Sequence of chain 2.A:
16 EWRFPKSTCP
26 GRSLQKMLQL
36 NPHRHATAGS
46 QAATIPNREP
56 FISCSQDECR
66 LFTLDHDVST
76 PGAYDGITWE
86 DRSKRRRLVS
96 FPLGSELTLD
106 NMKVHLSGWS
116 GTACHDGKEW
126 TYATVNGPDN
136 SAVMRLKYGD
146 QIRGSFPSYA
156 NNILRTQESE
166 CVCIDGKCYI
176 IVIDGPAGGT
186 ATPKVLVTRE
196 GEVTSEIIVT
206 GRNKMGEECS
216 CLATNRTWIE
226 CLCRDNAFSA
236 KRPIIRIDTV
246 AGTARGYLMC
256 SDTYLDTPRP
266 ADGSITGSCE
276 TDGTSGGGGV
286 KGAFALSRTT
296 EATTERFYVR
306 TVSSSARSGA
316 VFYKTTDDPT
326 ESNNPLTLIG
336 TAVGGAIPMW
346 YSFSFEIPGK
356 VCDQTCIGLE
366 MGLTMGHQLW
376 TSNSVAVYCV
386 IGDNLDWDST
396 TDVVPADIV

The small molecule below binds the protein below.
Small molecule (SMILES): CCC(CC)[C@H](NC(C)=O)[C@@H]1[C@H](O)[C@@H](C(=O)O)C[C@H]1NC(=N)N

Binding-site contacts:
Ligand atom C2 contacts residue TYR346 of chain 2.A at 3.8 Å (hydrophobic).
Ligand atom C3 contacts residue GLU213 of chain 2.A at 3.8 Å.
Ligand atom C1 contacts residue GLU54 of chain 2.A at 3.3 Å.
Ligand atom C36 contacts residue GLU212 of chain 2.A at 3.8 Å.
Ligand atom N27 contacts residue ASP86 of chain 2.A at 3.0 Å (salt-bridge).
Ligand atom C39 contacts residue ARG229 of chain 2.A at 3.7 Å.
Ligand atom O14 contacts residue ASP86 of chain 2.A at 3.7 Å.
Ligand atom C37 contacts residue ARG160 of chain 2.A at 3.8 Å.
Ligand atom C4 contacts residue ASP86 of chain 2.A at 3.8 Å.
Ligand atom O7 contacts residue ARG53 of chain 2.A at 2.9 Å (salt-bridge).
Ligand atom O8 contacts residue TYR346 of chain 2.A at 3.2 Å (h-bond).
Ligand atom O8 contacts residue ARG229 of chain 2.A at 3.1 Å (salt-bridge).
Ligand atom C26 contacts residue TRP114 of chain 2.A at 3.8 Å (hydrophobic).
Ligand atom C1 contacts residue ASP86 of chain 2.A at 3.4 Å.
Ligand atom O9 contacts residue ASP86 of chain 2.A at 2.9 Å (salt-bridge).
Ligand atom C1 contacts residue TYR346 of chain 2.A at 3.1 Å (hydrophobic).
Ligand atom C5 contacts residue TYR346 of chain 2.A at 3.4 Å (hydrophobic).
Ligand atom C5 contacts residue ASP86 of chain 2.A at 3.7 Å.
Ligand atom N27 contacts residue ARG91 of chain 2.A at 3.3 Å (salt-bridge).
Ligand atom C1 contacts residue ARG53 of chain 2.A at 3.7 Å.
Ligand atom N30 contacts residue GLU54 of chain 2.A at 3.6 Å.
Ligand atom C6 contacts residue TYR346 of chain 2.A at 3.0 Å (hydrophobic).
Ligand atom C6 contacts residue ARG53 of chain 2.A at 3.8 Å.
Ligand atom O14 contacts residue ARG87 of chain 2.A at 2.9 Å (salt-bridge).
Ligand atom O7 contacts residue TYR346 of chain 2.A at 3.3 Å (h-bond).
Ligand atom C3 contacts residue TYR346 of chain 2.A at 3.5 Å (hydrophobic).
Ligand atom N30 contacts residue GLU163 of chain 2.A at 3.0 Å (salt-bridge).
Ligand atom C26 contacts residue GLU54 of chain 2.A at 3.5 Å.
Ligand atom C36 contacts residue GLU213 of chain 2.A at 3.6 Å.
Ligand atom C39 contacts residue GLU212 of chain 2.A at 3.5 Å.
Ligand atom O8 contacts residue ARG312 of chain 2.A at 2.8 Å (salt-bridge).
Ligand atom C15 contacts residue TRP114 of chain 2.A at 3.8 Å (hydrophobic).
Ligand atom C2 contacts residue ASP86 of chain 2.A at 3.4 Å.
Ligand atom N30 contacts residue LEU69 of chain 2.A at 3.8 Å.
Ligand atom N25 contacts residue GLU54 of chain 2.A at 3.6 Å (salt-bridge).
Ligand atom O7 contacts residue ARG312 of chain 2.A at 2.8 Å (salt-bridge).
Ligand atom N27 contacts residue GLU54 of chain 2.A at 3.6 Å (salt-bridge).
Ligand atom N30 contacts residue TRP114 of chain 2.A at 2.9 Å (h-bond).
Ligand atom C6 contacts residue ARG312 of chain 2.A at 3.5 Å.
Ligand atom C4 contacts residue TYR346 of chain 2.A at 3.6 Å (hydrophobic).